Binding-site contacts:
Ligand atom N11 contacts residue GLY80 of chain 1.A at 2.9 Å (h-bond).
Ligand atom N24 contacts residue ASP81 of chain 1.A at 3.3 Å (salt-bridge).
Ligand atom C4 contacts residue GLY221 of chain 1.A at 3.4 Å.
Ligand atom C8 contacts residue TYR79 of chain 1.A at 3.8 Å (hydrophobic).
Ligand atom C8 contacts residue 7SP1 of chain 1.C at 3.4 Å.
Ligand atom C15 contacts residue 7SP1 of chain 1.C at 3.7 Å.
Ligand atom N11 contacts residue 7SP1 of chain 1.C at 3.4 Å.
Ligand atom O9 contacts residue ASP81 of chain 1.A at 3.0 Å (salt-bridge).
Ligand atom N10 contacts residue TYR79 of chain 1.A at 3.8 Å.
Ligand atom C6 contacts residue TYR79 of chain 1.A at 3.6 Å (hydrophobic).
Ligand atom O9 contacts residue 7SP1 of chain 1.C at 3.5 Å.
Ligand atom C19 contacts residue SER38 of chain 1.A at 3.7 Å.
Ligand atom O9 contacts residue GLY80 of chain 1.A at 3.1 Å (h-bond).
Ligand atom C1 contacts residue SER83 of chain 1.A at 3.5 Å.
Ligand atom C3 contacts residue ASP35 of chain 1.A at 3.5 Å.
Ligand atom C1 contacts residue TYR79 of chain 1.A at 3.6 Å (hydrophobic).
Ligand atom N10 contacts residue GLY80 of chain 1.A at 3.8 Å.
Ligand atom C14 contacts residue GLY80 of chain 1.A at 3.6 Å.
Ligand atom C6 contacts residue ASP81 of chain 1.A at 3.0 Å.
Ligand atom C1 contacts residue PHE116 of chain 1.A at 3.8 Å (hydrophobic).
Ligand atom N24 contacts residue GLY221 of chain 1.A at 3.5 Å (h-bond).
Ligand atom C3 contacts residue LEU125 of chain 1.A at 3.5 Å (hydrophobic).
Ligand atom C8 contacts residue GLY80 of chain 1.A at 3.8 Å.
Ligand atom C2 contacts residue PHE116 of chain 1.A at 3.8 Å (hydrophobic).
Ligand atom C5 contacts residue GLY221 of chain 1.A at 3.6 Å.
Ligand atom O9 contacts residue TYR79 of chain 1.A at 3.6 Å.
Ligand atom C4 contacts residue ASP35 of chain 1.A at 3.4 Å.
Ligand atom C7 contacts residue GLY221 of chain 1.A at 3.4 Å.
Ligand atom C20 contacts residue SER38 of chain 1.A at 3.9 Å.
Ligand atom C12 contacts residue GLY80 of chain 1.A at 3.8 Å.
Ligand atom C14 contacts residue 7SP1 of chain 1.C at 3.5 Å.
Ligand atom N11 contacts residue TYR79 of chain 1.A at 3.8 Å.
Ligand atom N10 contacts residue 7SP1 of chain 1.C at 3.3 Å.
Ligand atom C1 contacts residue ASP81 of chain 1.A at 3.8 Å.
Ligand atom C12 contacts residue GLY37 of chain 1.A at 3.6 Å.
Ligand atom C20 contacts residue ILE77 of chain 1.A at 3.8 Å (hydrophobic).
Ligand atom C19 contacts residue GLY37 of chain 1.A at 3.5 Å.
Ligand atom C12 contacts residue 7SP1 of chain 1.C at 3.8 Å.
Ligand atom N24 contacts residue THR222 of chain 1.A at 3.8 Å.
Ligand atom C7 contacts residue THR222 of chain 1.A at 3.9 Å.

This small molecule binds to this protein.
Small molecule (SMILES): N[C@@H](C(=O)N/N=C/c1ccc(O)c2ccccc12)c1ccccc1

Sequence of chain 1.A:
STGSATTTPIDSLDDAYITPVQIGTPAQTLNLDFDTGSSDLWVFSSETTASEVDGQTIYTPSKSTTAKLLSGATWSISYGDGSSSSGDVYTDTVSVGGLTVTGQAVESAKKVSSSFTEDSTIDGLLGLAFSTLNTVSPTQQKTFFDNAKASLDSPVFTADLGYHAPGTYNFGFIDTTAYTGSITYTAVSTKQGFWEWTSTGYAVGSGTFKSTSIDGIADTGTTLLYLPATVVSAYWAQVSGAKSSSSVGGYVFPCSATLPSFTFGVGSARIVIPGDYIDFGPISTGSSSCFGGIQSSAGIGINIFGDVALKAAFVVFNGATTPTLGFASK